Sequence of chain 1.B:
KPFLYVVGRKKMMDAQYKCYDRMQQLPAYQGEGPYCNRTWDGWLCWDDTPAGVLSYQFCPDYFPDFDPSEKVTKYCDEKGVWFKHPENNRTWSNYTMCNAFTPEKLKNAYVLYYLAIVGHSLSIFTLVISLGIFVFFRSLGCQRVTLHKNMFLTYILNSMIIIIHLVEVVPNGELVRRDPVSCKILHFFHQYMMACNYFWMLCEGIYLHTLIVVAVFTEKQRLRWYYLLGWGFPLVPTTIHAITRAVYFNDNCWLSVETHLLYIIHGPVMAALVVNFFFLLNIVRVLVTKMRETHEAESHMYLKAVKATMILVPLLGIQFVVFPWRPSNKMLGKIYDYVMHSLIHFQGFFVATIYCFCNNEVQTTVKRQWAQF

Binding-site contacts:
Ligand atom N2 contacts residue ASN138 of chain 1.B at 2.9 Å (h-bond).
Ligand atom C8 contacts residue TRP136 of chain 1.B at 3.6 Å (hydrophobic).
Ligand atom N2 contacts residue TRP136 of chain 1.B at 4.2 Å.
Ligand atom C3 contacts residue ASN138 of chain 1.B at 3.8 Å.
Ligand atom C1 contacts residue ASN138 of chain 1.B at 1.4 Å.
Ligand atom C5 contacts residue ASN138 of chain 1.B at 3.7 Å.
Ligand atom C7 contacts residue TRP136 of chain 1.B at 4.4 Å (hydrophobic).
Ligand atom C2 contacts residue ASN138 of chain 1.B at 2.6 Å.
Ligand atom C7 contacts residue ASN138 of chain 1.B at 4.0 Å.
Ligand atom C8 contacts residue HIS129 of chain 1.B at 4.2 Å.
Ligand atom C4 contacts residue ASN138 of chain 1.B at 4.3 Å.
Ligand atom O5 contacts residue ASN138 of chain 1.B at 2.4 Å (h-bond).
Ligand atom O6 contacts residue MET141 of chain 1.B at 3.8 Å.
Ligand atom C1 contacts residue THR140 of chain 1.B at 4.2 Å.

The protein below binds the small molecule below.
Small molecule (SMILES): CC(=O)N[C@@H]1[C@@H](O)[C@H](O)[C@@H](CO)O[C@H]1O